Sequence of chain 1.H:
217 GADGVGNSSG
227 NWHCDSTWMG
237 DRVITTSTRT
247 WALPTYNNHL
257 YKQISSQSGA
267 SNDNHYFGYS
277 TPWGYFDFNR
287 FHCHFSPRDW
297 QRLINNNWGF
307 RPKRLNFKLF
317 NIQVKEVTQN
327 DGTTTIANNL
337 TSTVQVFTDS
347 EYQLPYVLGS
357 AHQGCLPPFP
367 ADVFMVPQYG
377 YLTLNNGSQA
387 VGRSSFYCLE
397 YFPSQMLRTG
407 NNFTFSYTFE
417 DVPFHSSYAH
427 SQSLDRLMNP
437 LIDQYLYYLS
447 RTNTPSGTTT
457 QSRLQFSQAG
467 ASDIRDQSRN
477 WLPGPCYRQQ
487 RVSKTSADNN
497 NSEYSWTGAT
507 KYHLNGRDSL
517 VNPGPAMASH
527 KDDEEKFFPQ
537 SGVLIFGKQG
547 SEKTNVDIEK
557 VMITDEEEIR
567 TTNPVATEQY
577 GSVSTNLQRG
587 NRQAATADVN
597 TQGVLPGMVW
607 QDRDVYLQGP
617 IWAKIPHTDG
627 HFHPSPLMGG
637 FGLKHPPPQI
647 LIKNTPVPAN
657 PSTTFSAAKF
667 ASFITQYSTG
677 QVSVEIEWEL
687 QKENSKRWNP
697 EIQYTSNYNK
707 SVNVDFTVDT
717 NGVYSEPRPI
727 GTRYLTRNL

This small molecule binds to this protein.
Small molecule (SMILES): Nc1ncnc2c1ncn2[C@H]1C[C@H](O)[C@@H](COP(=O)(O)O)O1

Binding-site contacts:
Ligand atom O5' contacts residue PRO630 of chain 1.H at 3.9 Å.
Ligand atom C4 contacts residue PRO419 of chain 1.H at 4.4 Å (hydrophobic).
Ligand atom N1 contacts residue GLY638 of chain 1.H at 3.5 Å (h-bond).
Ligand atom O4' contacts residue HIS629 of chain 1.H at 4.2 Å.
Ligand atom N6 contacts residue SER631 of chain 1.H at 4.2 Å.
Ligand atom C2 contacts residue PRO630 of chain 1.H at 3.5 Å (hydrophobic).
Ligand atom C8 contacts residue SER631 of chain 1.H at 3.8 Å.
Ligand atom N6 contacts residue GLY638 of chain 1.H at 3.0 Å (h-bond).
Ligand atom N7 contacts residue SER631 of chain 1.H at 3.3 Å.
Ligand atom N7 contacts residue PRO419 of chain 1.H at 4.0 Å.
Ligand atom O1P contacts residue LYS640 of chain 1.H at 4.4 Å.
Ligand atom C6 contacts residue PRO630 of chain 1.H at 4.3 Å (hydrophobic).
Ligand atom C6 contacts residue VAL418 of chain 1.H at 4.0 Å (hydrophobic).
Ligand atom N3 contacts residue PRO630 of chain 1.H at 3.3 Å.
Ligand atom N9 contacts residue HIS629 of chain 1.H at 4.3 Å.
Ligand atom N6 contacts residue PHE637 of chain 1.H at 4.0 Å.
Ligand atom N6 contacts residue VAL418 of chain 1.H at 3.5 Å.
Ligand atom N1 contacts residue PRO630 of chain 1.H at 4.0 Å.
Ligand atom O4' contacts residue PRO630 of chain 1.H at 3.4 Å.
Ligand atom C8 contacts residue HIS629 of chain 1.H at 3.6 Å.
Ligand atom C4 contacts residue SER631 of chain 1.H at 4.4 Å.
Ligand atom N7 contacts residue HIS629 of chain 1.H at 4.3 Å.
Ligand atom C2' contacts residue HIS629 of chain 1.H at 4.5 Å.
Ligand atom C6 contacts residue PRO419 of chain 1.H at 4.1 Å (hydrophobic).
Ligand atom N1 contacts residue PRO419 of chain 1.H at 4.4 Å.
Ligand atom O1P contacts residue PRO630 of chain 1.H at 4.3 Å.
Ligand atom N9 contacts residue PRO630 of chain 1.H at 4.0 Å.
Ligand atom N1 contacts residue VAL418 of chain 1.H at 4.1 Å.
Ligand atom C1' contacts residue HIS629 of chain 1.H at 3.8 Å.
Ligand atom C6 contacts residue SER631 of chain 1.H at 4.3 Å.
Ligand atom P contacts residue HIS627 of chain 1.H at 4.0 Å.
Ligand atom C5 contacts residue PRO630 of chain 1.H at 4.1 Å (hydrophobic).
Ligand atom C5 contacts residue PRO419 of chain 1.H at 4.0 Å (hydrophobic).
Ligand atom C5 contacts residue SER631 of chain 1.H at 3.9 Å.
Ligand atom C4 contacts residue PRO630 of chain 1.H at 3.6 Å (hydrophobic).
Ligand atom N6 contacts residue PRO419 of chain 1.H at 4.5 Å.
Ligand atom P contacts residue PRO630 of chain 1.H at 4.5 Å.
Ligand atom C8 contacts residue PRO419 of chain 1.H at 4.4 Å (hydrophobic).
Ligand atom C6 contacts residue GLY638 of chain 1.H at 3.9 Å.
Ligand atom C1' contacts residue PRO630 of chain 1.H at 4.0 Å (hydrophobic).